Sequence of chain 1.A:
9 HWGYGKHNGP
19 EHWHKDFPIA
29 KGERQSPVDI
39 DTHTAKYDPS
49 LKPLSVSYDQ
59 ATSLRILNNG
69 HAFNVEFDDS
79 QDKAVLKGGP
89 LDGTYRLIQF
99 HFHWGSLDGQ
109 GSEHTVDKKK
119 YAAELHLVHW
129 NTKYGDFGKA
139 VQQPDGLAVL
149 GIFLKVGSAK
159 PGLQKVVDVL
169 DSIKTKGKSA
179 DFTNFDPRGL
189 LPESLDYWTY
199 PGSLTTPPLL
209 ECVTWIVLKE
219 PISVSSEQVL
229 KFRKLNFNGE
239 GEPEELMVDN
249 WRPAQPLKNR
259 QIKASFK

A small-molecule ligand and the protein it binds are described below.
Small molecule (SMILES): OC[C@H]1O[C@@H](O)[C@H](O)[C@@H](O)[C@@H]1O

Binding-site contacts:
Ligand atom C3 contacts residue ARG186 of chain 1.A at 4.1 Å.
Ligand atom O2 contacts residue ASP57 of chain 1.A at 2.6 Å (salt-bridge).
Ligand atom C6 contacts residue PHE183 of chain 1.A at 3.8 Å (hydrophobic).
Ligand atom C5 contacts residue ALA59 of chain 1.A at 4.3 Å (hydrophobic).
Ligand atom O1 contacts residue ALA59 of chain 1.A at 2.8 Å (h-bond).
Ligand atom C5 contacts residue ASP184 of chain 1.A at 4.2 Å.
Ligand atom C1 contacts residue ALA59 of chain 1.A at 3.2 Å (hydrophobic).
Ligand atom C4 contacts residue ARG186 of chain 1.A at 4.5 Å.
Ligand atom C1 contacts residue ASP57 of chain 1.A at 3.3 Å.
Ligand atom O6 contacts residue PHE183 of chain 1.A at 4.2 Å.
Ligand atom O2 contacts residue GLN58 of chain 1.A at 3.5 Å (h-bond).
Ligand atom O3 contacts residue ARG186 of chain 1.A at 4.1 Å.
Ligand atom C6 contacts residue ASP184 of chain 1.A at 3.8 Å.
Ligand atom O3 contacts residue ASP57 of chain 1.A at 4.1 Å.
Ligand atom O5 contacts residue ALA59 of chain 1.A at 3.3 Å (h-bond).
Ligand atom O1 contacts residue ASP57 of chain 1.A at 3.9 Å.
Ligand atom C1 contacts residue GLN58 of chain 1.A at 4.1 Å.
Ligand atom C2 contacts residue ASP57 of chain 1.A at 3.2 Å.
Ligand atom O4 contacts residue ASP184 of chain 1.A at 3.4 Å (salt-bridge).
Ligand atom O1 contacts residue GLN58 of chain 1.A at 3.6 Å.
Ligand atom C3 contacts residue ASP57 of chain 1.A at 3.4 Å.
Ligand atom C6 contacts residue ASN182 of chain 1.A at 3.7 Å.
Ligand atom O4 contacts residue ARG186 of chain 1.A at 3.7 Å.
Ligand atom O6 contacts residue ASN182 of chain 1.A at 3.3 Å (h-bond).